Sequence of chain 2.C:
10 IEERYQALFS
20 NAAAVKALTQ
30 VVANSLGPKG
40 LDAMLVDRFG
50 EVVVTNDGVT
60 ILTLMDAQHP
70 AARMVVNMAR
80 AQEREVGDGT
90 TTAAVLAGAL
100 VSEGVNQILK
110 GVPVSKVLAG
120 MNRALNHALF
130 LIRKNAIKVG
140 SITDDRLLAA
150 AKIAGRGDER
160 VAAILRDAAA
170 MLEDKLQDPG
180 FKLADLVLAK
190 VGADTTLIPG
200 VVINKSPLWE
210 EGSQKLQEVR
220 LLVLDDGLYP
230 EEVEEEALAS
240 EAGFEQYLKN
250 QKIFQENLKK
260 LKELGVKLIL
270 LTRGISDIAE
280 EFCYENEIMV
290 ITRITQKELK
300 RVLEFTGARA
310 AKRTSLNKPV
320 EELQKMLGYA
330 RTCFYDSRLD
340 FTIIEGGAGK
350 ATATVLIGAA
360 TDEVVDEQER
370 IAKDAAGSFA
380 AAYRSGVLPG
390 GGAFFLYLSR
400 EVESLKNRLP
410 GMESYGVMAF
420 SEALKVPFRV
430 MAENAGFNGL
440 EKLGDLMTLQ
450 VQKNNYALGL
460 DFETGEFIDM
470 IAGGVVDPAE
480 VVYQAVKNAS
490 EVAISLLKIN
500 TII

Binding-site contacts:
Ligand atom O4' contacts residue GLY36 of chain 2.C at 3.6 Å.
Ligand atom O2' contacts residue ASP476 of chain 2.C at 2.5 Å (salt-bridge).
Ligand atom O2G contacts residue ARG155 of chain 2.C at 3.2 Å (salt-bridge).
Ligand atom O1G contacts residue GLY57 of chain 2.C at 3.3 Å (h-bond).
Ligand atom O2' contacts residue GLY390 of chain 2.C at 3.0 Å (h-bond).
Ligand atom O1G contacts residue THR90 of chain 2.C at 3.5 Å (h-bond).
Ligand atom O1A contacts residue GLY36 of chain 2.C at 3.5 Å (h-bond).
Ligand atom PG contacts residue THR89 of chain 2.C at 3.1 Å.
Ligand atom O1B contacts residue GLY88 of chain 2.C at 3.3 Å.
Ligand atom PG contacts residue ASP87 of chain 2.C at 3.7 Å.
Ligand atom O2A contacts residue MG1 of chain 2.J at 2.2 Å.
Ligand atom C2' contacts residue ASP476 of chain 2.C at 3.3 Å.
Ligand atom O1B contacts residue THR91 of chain 2.C at 2.6 Å (h-bond).
Ligand atom O2G contacts residue ASP87 of chain 2.C at 2.6 Å (salt-bridge).
Ligand atom O1A contacts residue SER34 of chain 2.C at 3.4 Å (h-bond).
Ligand atom O1A contacts residue ASN55 of chain 2.C at 3.5 Å (h-bond).
Ligand atom N3B contacts residue THR89 of chain 2.C at 3.2 Å (h-bond).
Ligand atom N3 contacts residue PHE461 of chain 2.C at 3.5 Å.
Ligand atom O2B contacts residue ASP87 of chain 2.C at 2.7 Å (salt-bridge).
Ligand atom O1G contacts residue ASP56 of chain 2.C at 3.6 Å.
Ligand atom O2G contacts residue ASP373 of chain 2.C at 3.5 Å (salt-bridge).
Ligand atom O2B contacts residue MG1 of chain 2.J at 2.5 Å.
Ligand atom N7 contacts residue ILE152 of chain 2.C at 3.5 Å.
Ligand atom O2B contacts residue GLY88 of chain 2.C at 3.4 Å (h-bond).
Ligand atom C8 contacts residue ILE152 of chain 2.C at 3.4 Å (hydrophobic).
Ligand atom O1A contacts residue ARG155 of chain 2.C at 3.5 Å (salt-bridge).
Ligand atom O2' contacts residue GLY389 of chain 2.C at 3.6 Å.
Ligand atom O3' contacts residue MET430 of chain 2.C at 3.0 Å.
Ligand atom O2G contacts residue MG1 of chain 2.J at 1.8 Å.
Ligand atom N3B contacts residue THR90 of chain 2.C at 2.9 Å (h-bond).
Ligand atom PG contacts residue ARG155 of chain 2.C at 3.5 Å.
Ligand atom N3 contacts residue GLY390 of chain 2.C at 3.5 Å.
Ligand atom PG contacts residue MG1 of chain 2.J at 3.3 Å.
Ligand atom C2 contacts residue PHE461 of chain 2.C at 3.3 Å (hydrophobic).
Ligand atom O3G contacts residue THR89 of chain 2.C at 2.2 Å (h-bond).
Ligand atom O3A contacts residue LEU35 of chain 2.C at 3.6 Å.
Ligand atom O1G contacts residue ARG155 of chain 2.C at 2.7 Å (salt-bridge).
Ligand atom O5' contacts residue GLY36 of chain 2.C at 3.2 Å (h-bond).
Ligand atom O4' contacts residue MET430 of chain 2.C at 3.6 Å.
Ligand atom C4' contacts residue MET430 of chain 2.C at 3.6 Å (hydrophobic).

This protein binds this small molecule.
Small molecule (SMILES): Nc1ncnc2c1ncn2[C@@H]1O[C@H](CO[P](=O)(O)O[P](=O)(O)NP(=O)(O)O)[C@@H](O)[C@H]1O